Sequence of chain 1.A:
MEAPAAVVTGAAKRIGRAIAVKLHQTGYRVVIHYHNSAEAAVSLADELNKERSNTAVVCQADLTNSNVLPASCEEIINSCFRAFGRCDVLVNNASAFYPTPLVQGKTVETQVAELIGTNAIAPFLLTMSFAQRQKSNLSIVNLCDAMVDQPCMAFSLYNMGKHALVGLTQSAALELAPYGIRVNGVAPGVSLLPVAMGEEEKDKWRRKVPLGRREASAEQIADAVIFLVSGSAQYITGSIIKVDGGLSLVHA

Binding-site contacts:
Ligand atom NAF contacts residue PHE117 of chain 1.D at 3.7 Å.
Ligand atom CAE contacts residue TYR194 of chain 1.D at 3.7 Å (hydrophobic).
Ligand atom CAA contacts residue NAP1 of chain 1.P at 3.4 Å.
Ligand atom CAD contacts residue PHE117 of chain 1.D at 3.7 Å (hydrophobic).
Ligand atom NAF contacts residue TYR194 of chain 1.D at 3.5 Å (h-bond).
Ligand atom CAG contacts residue NAP1 of chain 1.P at 3.7 Å.
Ligand atom CAE contacts residue PHE117 of chain 1.D at 3.6 Å (hydrophobic).
Ligand atom CAX contacts residue TRP241 of chain 1.D at 3.5 Å (hydrophobic).
Ligand atom CAQ contacts residue CYS188 of chain 1.D at 3.4 Å (hydrophobic).
Ligand atom CAW contacts residue TRP241 of chain 1.D at 3.6 Å (hydrophobic).
Ligand atom CAG contacts residue PHE117 of chain 1.D at 3.7 Å (hydrophobic).
Ligand atom CAJ contacts residue PHE117 of chain 1.D at 3.6 Å (hydrophobic).
Ligand atom CAI contacts residue NAP1 of chain 1.P at 3.5 Å.
Ligand atom CAH contacts residue PHE117 of chain 1.D at 3.8 Å (hydrophobic).
Ligand atom CAE contacts residue NAP1 of chain 1.P at 3.9 Å.
Ligand atom NAB contacts residue PHE117 of chain 1.D at 3.6 Å.
Ligand atom SAC contacts residue NAP1 of chain 1.P at 3.4 Å (h-bond).
Ligand atom CAJ contacts residue ASP181 of chain 1.D at 3.8 Å.
Ligand atom CAU contacts residue MET233 of chain 1.D at 3.6 Å (hydrophobic).
Ligand atom CAR contacts residue CYS188 of chain 1.D at 3.5 Å (hydrophobic).
Ligand atom CAJ contacts residue TYR194 of chain 1.D at 3.1 Å (hydrophobic).
Ligand atom CAV contacts residue CYS188 of chain 1.D at 3.6 Å (hydrophobic).
Ligand atom NAB contacts residue NAP1 of chain 1.P at 3.0 Å (h-bond).
Ligand atom CAZ contacts residue MET183 of chain 1.D at 3.5 Å (hydrophobic).
Ligand atom CAZ contacts residue CYS188 of chain 1.D at 3.8 Å (hydrophobic).
Ligand atom NAF contacts residue NAP1 of chain 1.P at 2.9 Å (h-bond).
Ligand atom CAH contacts residue NAP1 of chain 1.P at 3.8 Å.
Ligand atom OAP contacts residue PRO230 of chain 1.D at 3.8 Å.
Ligand atom CAY contacts residue MET183 of chain 1.D at 3.5 Å (hydrophobic).
Ligand atom CAI contacts residue PHE117 of chain 1.D at 3.7 Å (hydrophobic).
Ligand atom NAB contacts residue SER115 of chain 1.D at 3.1 Å (h-bond).
Ligand atom SAC contacts residue PHE117 of chain 1.D at 3.9 Å.
Ligand atom CAR contacts residue PHE117 of chain 1.D at 3.5 Å (hydrophobic).
Ligand atom CAU contacts residue TRP241 of chain 1.D at 3.0 Å (hydrophobic).
Ligand atom CAT contacts residue TRP241 of chain 1.D at 3.2 Å (hydrophobic).
Ligand atom CAW contacts residue VAL226 of chain 1.D at 3.9 Å (hydrophobic).
Ligand atom CAJ contacts residue NAP1 of chain 1.P at 3.7 Å.
Ligand atom CAO contacts residue CYS188 of chain 1.D at 3.9 Å (hydrophobic).
Ligand atom CAA contacts residue PHE117 of chain 1.D at 3.5 Å (hydrophobic).
Ligand atom CAQ contacts residue PHE117 of chain 1.D at 3.5 Å (hydrophobic).

The small molecule below binds the protein below.
Small molecule (SMILES): Nc1nc2ccc(C(=O)NC(c3ccccc3)c3ccccc3)cc2s1

Sequence of chain 1.D:
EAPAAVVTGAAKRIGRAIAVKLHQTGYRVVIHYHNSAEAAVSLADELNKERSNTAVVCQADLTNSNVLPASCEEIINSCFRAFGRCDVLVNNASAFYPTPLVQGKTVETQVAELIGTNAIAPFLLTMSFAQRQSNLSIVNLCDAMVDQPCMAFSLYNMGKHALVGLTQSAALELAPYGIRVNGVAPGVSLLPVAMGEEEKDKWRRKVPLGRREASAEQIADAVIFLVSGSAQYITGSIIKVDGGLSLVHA